Sequence of chain 1.A:
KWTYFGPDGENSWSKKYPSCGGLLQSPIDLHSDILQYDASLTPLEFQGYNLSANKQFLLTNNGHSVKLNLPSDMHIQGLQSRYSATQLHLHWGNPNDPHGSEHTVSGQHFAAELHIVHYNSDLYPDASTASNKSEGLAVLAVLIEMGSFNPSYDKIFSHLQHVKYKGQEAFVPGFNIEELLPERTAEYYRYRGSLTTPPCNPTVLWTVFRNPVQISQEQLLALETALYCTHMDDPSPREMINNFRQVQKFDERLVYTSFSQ

Binding-site contacts:
Ligand atom C21 contacts residue ALA129 of chain 1.A at 3.7 Å (hydrophobic).
Ligand atom S1 contacts residue THR198 of chain 1.A at 3.8 Å.
Ligand atom C7 contacts residue LEU197 of chain 1.A at 3.7 Å (hydrophobic).
Ligand atom C10 contacts residue THR199 of chain 1.A at 3.7 Å.
Ligand atom O17 contacts residue HIS66 of chain 1.A at 3.6 Å.
Ligand atom O4 contacts residue THR198 of chain 1.A at 2.9 Å (h-bond).
Ligand atom O3 contacts residue ZN1 of chain 1.E at 3.0 Å.
Ligand atom CL1 contacts residue LEU197 of chain 1.A at 3.8 Å.
Ligand atom CL1 contacts residue VAL141 of chain 1.A at 3.4 Å.
Ligand atom N18 contacts residue GLN89 of chain 1.A at 3.8 Å.
Ligand atom C16 contacts residue HIS66 of chain 1.A at 3.5 Å.
Ligand atom C12 contacts residue GLN89 of chain 1.A at 3.9 Å.
Ligand atom O3 contacts residue HIS91 of chain 1.A at 3.4 Å.
Ligand atom O3 contacts residue TRP208 of chain 1.A at 3.8 Å.
Ligand atom O17 contacts residue ASN64 of chain 1.A at 3.5 Å (h-bond).
Ligand atom N5 contacts residue HIS93 of chain 1.A at 3.4 Å (h-bond).
Ligand atom N14 contacts residue THR199 of chain 1.A at 2.9 Å (h-bond).
Ligand atom S1 contacts residue HIS91 of chain 1.A at 3.9 Å.
Ligand atom O3 contacts residue HIS117 of chain 1.A at 3.2 Å (h-bond).
Ligand atom C9 contacts residue THR199 of chain 1.A at 3.8 Å.
Ligand atom C6 contacts residue LEU197 of chain 1.A at 3.7 Å (hydrophobic).
Ligand atom C22 contacts residue ALA129 of chain 1.A at 3.8 Å (hydrophobic).
Ligand atom O4 contacts residue TRP208 of chain 1.A at 3.5 Å.
Ligand atom O13 contacts residue GLN89 of chain 1.A at 3.0 Å (h-bond).
Ligand atom C22 contacts residue SER130 of chain 1.A at 3.9 Å.
Ligand atom O4 contacts residue LEU197 of chain 1.A at 3.4 Å.
Ligand atom C10 contacts residue HIS91 of chain 1.A at 3.5 Å.
Ligand atom C23 contacts residue PEG1 of chain 1.H at 3.7 Å.
Ligand atom C16 contacts residue TRP4 of chain 1.A at 3.6 Å (hydrophobic).
Ligand atom C16 contacts residue THR199 of chain 1.A at 3.9 Å.
Ligand atom C15 contacts residue THR199 of chain 1.A at 3.7 Å.
Ligand atom S1 contacts residue HIS117 of chain 1.A at 3.9 Å.
Ligand atom O3 contacts residue VAL119 of chain 1.A at 3.9 Å.
Ligand atom N5 contacts residue HIS91 of chain 1.A at 3.2 Å (h-bond).
Ligand atom C2 contacts residue HIS91 of chain 1.A at 3.8 Å.
Ligand atom N5 contacts residue HIS117 of chain 1.A at 3.4 Å (h-bond).
Ligand atom S1 contacts residue ZN1 of chain 1.E at 3.0 Å.
Ligand atom N5 contacts residue THR198 of chain 1.A at 2.9 Å (h-bond).
Ligand atom N5 contacts residue ZN1 of chain 1.E at 2.0 Å.
Ligand atom C12 contacts residue THR199 of chain 1.A at 3.7 Å.

The protein below binds the small molecule below.
Small molecule (SMILES): NS(=O)(=O)c1cc(C(=O)NCCO)c(NC2CCCCC2)cc1Cl